Sequence of chain 1.A:
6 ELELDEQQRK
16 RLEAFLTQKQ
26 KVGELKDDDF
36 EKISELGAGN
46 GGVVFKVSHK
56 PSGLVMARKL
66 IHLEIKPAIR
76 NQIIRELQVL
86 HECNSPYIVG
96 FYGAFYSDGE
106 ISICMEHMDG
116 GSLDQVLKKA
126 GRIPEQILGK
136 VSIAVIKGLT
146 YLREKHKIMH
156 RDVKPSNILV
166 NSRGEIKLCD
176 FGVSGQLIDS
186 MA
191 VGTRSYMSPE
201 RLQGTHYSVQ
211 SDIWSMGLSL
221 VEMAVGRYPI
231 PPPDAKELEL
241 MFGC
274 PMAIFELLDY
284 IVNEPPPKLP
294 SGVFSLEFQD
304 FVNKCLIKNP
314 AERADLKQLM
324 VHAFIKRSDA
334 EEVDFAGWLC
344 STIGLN

Binding-site contacts:
Ligand atom N6 contacts residue GLU111 of chain 1.A at 2.8 Å (salt-bridge).
Ligand atom O2A contacts residue LYS64 of chain 1.A at 2.8 Å (salt-bridge).
Ligand atom O1A contacts residue GLY47 of chain 1.A at 3.6 Å.
Ligand atom C6 contacts residue ALA62 of chain 1.A at 3.4 Å (hydrophobic).
Ligand atom O3G contacts residue 3BM1 of chain 1.B at 2.7 Å (h-bond).
Ligand atom S1G contacts residue LYS159 of chain 1.A at 3.4 Å (salt-bridge).
Ligand atom O3G contacts residue GLY44 of chain 1.A at 3.1 Å.
Ligand atom O2A contacts residue MG1 of chain 1.D at 2.4 Å.
Ligand atom O2' contacts residue SER117 of chain 1.A at 2.9 Å (h-bond).
Ligand atom O4' contacts residue VAL49 of chain 1.A at 3.7 Å.
Ligand atom O2A contacts residue 3BM1 of chain 1.B at 3.4 Å (h-bond).
Ligand atom PB contacts residue SER161 of chain 1.A at 3.6 Å.
Ligand atom C5' contacts residue ALA43 of chain 1.A at 3.7 Å (hydrophobic).
Ligand atom S1G contacts residue ASN45 of chain 1.A at 3.5 Å (h-bond).
Ligand atom O3A contacts residue GLY44 of chain 1.A at 3.3 Å.
Ligand atom O2G contacts residue LYS159 of chain 1.A at 2.7 Å (salt-bridge).
Ligand atom PA contacts residue 3BM1 of chain 1.B at 3.7 Å.
Ligand atom O2' contacts residue GLN120 of chain 1.A at 2.7 Å (h-bond).
Ligand atom N6 contacts residue ALA62 of chain 1.A at 3.4 Å.
Ligand atom O1B contacts residue MG1 of chain 1.D at 2.2 Å.
Ligand atom O1B contacts residue ASN162 of chain 1.A at 3.4 Å (h-bond).
Ligand atom O1A contacts residue 3BM1 of chain 1.B at 2.9 Å (h-bond).
Ligand atom C5 contacts residue LEU164 of chain 1.A at 3.5 Å (hydrophobic).
Ligand atom PG contacts residue LYS159 of chain 1.A at 3.4 Å.
Ligand atom C6 contacts residue LEU164 of chain 1.A at 3.4 Å (hydrophobic).
Ligand atom O5' contacts residue VAL49 of chain 1.A at 3.7 Å.
Ligand atom C5' contacts residue GLY42 of chain 1.A at 3.6 Å.
Ligand atom N6 contacts residue MET110 of chain 1.A at 3.6 Å.
Ligand atom O1B contacts residue SER161 of chain 1.A at 2.9 Å (h-bond).
Ligand atom O1A contacts residue GLY44 of chain 1.A at 3.4 Å (h-bond).
Ligand atom C2' contacts residue SER117 of chain 1.A at 3.5 Å.
Ligand atom O3G contacts residue ASN45 of chain 1.A at 3.2 Å (h-bond).
Ligand atom N6 contacts residue LEU164 of chain 1.A at 3.4 Å.
Ligand atom PA contacts residue MG1 of chain 1.D at 3.4 Å.
Ligand atom C2 contacts residue MET113 of chain 1.A at 3.3 Å (hydrophobic).
Ligand atom N7 contacts residue MET110 of chain 1.A at 3.6 Å.
Ligand atom N1 contacts residue MET113 of chain 1.A at 3.1 Å (h-bond).
Ligand atom PB contacts residue MG1 of chain 1.D at 3.5 Å.
Ligand atom O2B contacts residue SER161 of chain 1.A at 3.5 Å (h-bond).
Ligand atom O2A contacts residue ASP175 of chain 1.A at 3.0 Å (salt-bridge).

The protein below binds the small molecule below.
Small molecule (SMILES): Nc1ncnc2c1ncn2[C@@H]1O[C@H](COP(=O)(O)OP(=O)(O)OP(O)(O)=S)[C@@H](O)[C@H]1O